Binding-site contacts:
Ligand atom CAA contacts residue VAL357 of chain 2.C at 4.2 Å (hydrophobic).
Ligand atom CAK contacts residue GLY387 of chain 2.C at 3.5 Å.
Ligand atom CAH contacts residue ARG144 of chain 2.C at 3.8 Å.
Ligand atom CAA contacts residue VAL68 of chain 2.C at 3.9 Å (hydrophobic).
Ligand atom OAF contacts residue COA1 of chain 2.T at 3.1 Å (h-bond).
Ligand atom CAQ contacts residue SER101 of chain 2.C at 3.4 Å.
Ligand atom OAE contacts residue GLY387 of chain 2.C at 2.6 Å (h-bond).
Ligand atom OAE contacts residue SER101 of chain 2.C at 2.8 Å (h-bond).
Ligand atom OAE contacts residue ALA386 of chain 2.C at 3.4 Å.
Ligand atom CAJ contacts residue GLN159 of chain 2.C at 4.0 Å.
Ligand atom CAV contacts residue GLY387 of chain 2.C at 3.9 Å.
Ligand atom OAF contacts residue GLY387 of chain 2.C at 4.1 Å.
Ligand atom CAY contacts residue GLN100 of chain 2.C at 4.2 Å.
Ligand atom CAC contacts residue GLN159 of chain 2.C at 3.5 Å.
Ligand atom CAC contacts residue COA1 of chain 2.T at 3.9 Å.
Ligand atom CAL contacts residue GLN159 of chain 2.C at 3.9 Å.
Ligand atom CAA contacts residue SER101 of chain 2.C at 3.8 Å.
Ligand atom CAT contacts residue GLN159 of chain 2.C at 3.9 Å.
Ligand atom CAQ contacts residue ALA386 of chain 2.C at 4.1 Å (hydrophobic).
Ligand atom OAD contacts residue ARG144 of chain 2.C at 3.4 Å.
Ligand atom CAU contacts residue ASN76 of chain 1.D at 4.1 Å.
Ligand atom CAP contacts residue ARG144 of chain 2.C at 3.8 Å.
Ligand atom CAL contacts residue GLY387 of chain 2.C at 4.0 Å.
Ligand atom CAB contacts residue ARG144 of chain 2.C at 3.8 Å.
Ligand atom CAQ contacts residue COA1 of chain 2.T at 4.0 Å.
Ligand atom CAS contacts residue COA1 of chain 2.T at 4.0 Å.
Ligand atom CAQ contacts residue GLY387 of chain 2.C at 3.4 Å.
Ligand atom CAI contacts residue ASN158 of chain 2.C at 3.9 Å.
Ligand atom CAC contacts residue LEU136 of chain 2.C at 3.9 Å (hydrophobic).
Ligand atom CAL contacts residue HIS295 of chain 2.C at 4.2 Å.
Ligand atom CAO contacts residue LEU136 of chain 2.C at 4.2 Å (hydrophobic).
Ligand atom CAK contacts residue COA1 of chain 2.T at 3.8 Å.
Ligand atom CAV contacts residue GLN100 of chain 2.C at 3.9 Å.
Ligand atom CAN contacts residue ASN76 of chain 1.D at 3.6 Å.
Ligand atom CAA contacts residue GLN100 of chain 2.C at 3.8 Å.
Ligand atom OAF contacts residue SER101 of chain 2.C at 3.2 Å (h-bond).
Ligand atom OAE contacts residue GLN100 of chain 2.C at 3.1 Å.
Ligand atom OAD contacts residue ILE147 of chain 2.C at 3.6 Å.
Ligand atom CAO contacts residue GLN100 of chain 2.C at 3.6 Å.
Ligand atom CAI contacts residue GLN159 of chain 2.C at 4.1 Å.

Sequence of chain 1.D:
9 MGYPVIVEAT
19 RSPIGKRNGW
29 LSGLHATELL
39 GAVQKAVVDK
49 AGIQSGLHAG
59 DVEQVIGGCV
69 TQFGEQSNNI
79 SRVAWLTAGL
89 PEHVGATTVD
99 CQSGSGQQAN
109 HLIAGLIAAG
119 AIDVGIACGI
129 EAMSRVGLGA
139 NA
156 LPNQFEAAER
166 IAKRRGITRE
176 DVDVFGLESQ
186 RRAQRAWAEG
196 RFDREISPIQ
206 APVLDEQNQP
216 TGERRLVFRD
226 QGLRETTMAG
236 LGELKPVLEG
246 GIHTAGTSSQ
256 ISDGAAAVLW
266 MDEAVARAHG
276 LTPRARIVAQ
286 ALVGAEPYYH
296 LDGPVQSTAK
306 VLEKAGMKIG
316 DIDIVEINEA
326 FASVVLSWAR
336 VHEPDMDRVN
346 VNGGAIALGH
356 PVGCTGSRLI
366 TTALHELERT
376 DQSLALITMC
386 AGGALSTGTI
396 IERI

A small-molecule ligand and the protein it binds are described below.
Small molecule (SMILES): C[C@H](C(=O)O)[C@H]1CC[C@H]2[C@@H]3CCC4=CC(=O)CC[C@]4(C)[C@H]3CC[C@]12C

Sequence of chain 2.C:
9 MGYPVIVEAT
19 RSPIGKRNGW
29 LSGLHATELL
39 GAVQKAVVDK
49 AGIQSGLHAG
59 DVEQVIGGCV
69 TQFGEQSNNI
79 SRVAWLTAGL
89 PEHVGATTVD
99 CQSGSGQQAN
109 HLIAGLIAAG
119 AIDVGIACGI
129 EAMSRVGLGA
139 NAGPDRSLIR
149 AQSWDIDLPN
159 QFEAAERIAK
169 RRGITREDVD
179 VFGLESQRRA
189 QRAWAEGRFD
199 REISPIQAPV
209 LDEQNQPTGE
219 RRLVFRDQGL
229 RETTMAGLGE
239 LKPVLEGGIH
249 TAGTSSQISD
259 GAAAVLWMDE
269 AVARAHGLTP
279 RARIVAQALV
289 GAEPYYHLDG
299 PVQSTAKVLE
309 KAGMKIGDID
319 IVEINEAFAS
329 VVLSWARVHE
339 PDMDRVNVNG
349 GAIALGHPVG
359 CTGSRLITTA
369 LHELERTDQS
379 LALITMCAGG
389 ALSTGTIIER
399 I